Binding-site contacts:
Ligand atom O contacts residue GLN22 of chain 1.A at 3.1 Å (h-bond).
Ligand atom N contacts residue LYS1 of chain 1.A at 4.1 Å.
Ligand atom CA contacts residue SER2 of chain 1.A at 4.1 Å.
Ligand atom CB contacts residue SER2 of chain 1.A at 2.8 Å.
Ligand atom C contacts residue GLN22 of chain 1.A at 3.6 Å.
Ligand atom OXT contacts residue TYR13 of chain 1.A at 3.7 Å.
Ligand atom OXT contacts residue GLN22 of chain 1.A at 4.1 Å.
Ligand atom OG contacts residue SER2 of chain 1.A at 3.0 Å (h-bond).
Ligand atom CA contacts residue TYR13 of chain 1.A at 4.4 Å (hydrophobic).
Ligand atom O contacts residue ARG17 of chain 1.A at 3.8 Å.
Ligand atom C contacts residue SER2 of chain 1.A at 4.4 Å.
Ligand atom N contacts residue GLN22 of chain 1.A at 3.7 Å.
Ligand atom C contacts residue TYR13 of chain 1.A at 3.2 Å (hydrophobic).
Ligand atom O contacts residue SER2 of chain 1.A at 4.1 Å.
Ligand atom CB contacts residue TYR13 of chain 1.A at 4.1 Å (hydrophobic).
Ligand atom N contacts residue SER2 of chain 1.A at 4.1 Å.
Ligand atom CA contacts residue GLN22 of chain 1.A at 4.3 Å.
Ligand atom C contacts residue ARG17 of chain 1.A at 3.9 Å.
Ligand atom OG contacts residue LYS1 of chain 1.A at 3.9 Å.
Ligand atom O contacts residue TYR13 of chain 1.A at 2.3 Å (h-bond).
Ligand atom OXT contacts residue ARG17 of chain 1.A at 3.2 Å (salt-bridge).

Sequence of chain 1.A:
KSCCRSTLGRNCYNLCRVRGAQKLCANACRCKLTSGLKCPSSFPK

The protein below binds the small molecule below.
Small molecule (SMILES): N[C@@H](CO)C(=O)O